Binding-site contacts:
Ligand atom O5 contacts residue ASN172 of chain 1.D at 2.4 Å (h-bond).
Ligand atom C1 contacts residue ASN172 of chain 1.D at 1.4 Å.
Ligand atom O7 contacts residue ASN172 of chain 1.D at 3.6 Å (h-bond).
Ligand atom C4 contacts residue ASN172 of chain 1.D at 4.3 Å.
Ligand atom O6 contacts residue HIS170 of chain 1.D at 4.2 Å.
Ligand atom C2 contacts residue ASN172 of chain 1.D at 2.5 Å.
Ligand atom C8 contacts residue ASN172 of chain 1.D at 4.4 Å.
Ligand atom C7 contacts residue ASN172 of chain 1.D at 3.4 Å.
Ligand atom C8 contacts residue ASP143 of chain 1.D at 3.5 Å.
Ligand atom C5 contacts residue ASN172 of chain 1.D at 3.7 Å.
Ligand atom N2 contacts residue ASN172 of chain 1.D at 2.9 Å (h-bond).
Ligand atom C3 contacts residue ASN172 of chain 1.D at 3.8 Å.
Ligand atom O5 contacts residue HIS170 of chain 1.D at 4.3 Å.

Sequence of chain 1.D:
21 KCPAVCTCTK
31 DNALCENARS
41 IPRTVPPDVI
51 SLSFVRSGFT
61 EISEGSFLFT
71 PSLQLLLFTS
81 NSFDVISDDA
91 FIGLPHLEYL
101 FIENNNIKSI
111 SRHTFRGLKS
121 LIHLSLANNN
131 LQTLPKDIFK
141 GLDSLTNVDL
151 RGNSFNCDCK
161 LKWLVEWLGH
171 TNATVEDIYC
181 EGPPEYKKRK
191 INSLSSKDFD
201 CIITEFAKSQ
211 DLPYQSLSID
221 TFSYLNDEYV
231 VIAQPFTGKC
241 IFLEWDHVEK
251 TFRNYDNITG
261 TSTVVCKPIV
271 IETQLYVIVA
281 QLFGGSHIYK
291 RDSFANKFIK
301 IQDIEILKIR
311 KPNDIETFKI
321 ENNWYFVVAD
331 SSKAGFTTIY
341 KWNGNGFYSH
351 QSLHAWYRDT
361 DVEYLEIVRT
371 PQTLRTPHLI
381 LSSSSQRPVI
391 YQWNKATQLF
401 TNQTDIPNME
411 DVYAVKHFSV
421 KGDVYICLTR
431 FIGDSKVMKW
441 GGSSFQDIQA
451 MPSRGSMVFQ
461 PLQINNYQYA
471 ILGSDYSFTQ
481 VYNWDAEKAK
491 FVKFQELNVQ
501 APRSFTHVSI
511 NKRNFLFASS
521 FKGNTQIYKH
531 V

This protein binds this small molecule.
Small molecule (SMILES): CC(=O)N[C@@H]1[C@@H](O)[C@H](O)[C@@H](CO)O[C@H]1O